This small molecule binds to this protein.
Small molecule (SMILES): [H]/N=C(\N)c1cc(-c2ccccc2)c(CNC(=O)c2ccc3c(c2)CCO3)s1

Sequence of chain 1.A:
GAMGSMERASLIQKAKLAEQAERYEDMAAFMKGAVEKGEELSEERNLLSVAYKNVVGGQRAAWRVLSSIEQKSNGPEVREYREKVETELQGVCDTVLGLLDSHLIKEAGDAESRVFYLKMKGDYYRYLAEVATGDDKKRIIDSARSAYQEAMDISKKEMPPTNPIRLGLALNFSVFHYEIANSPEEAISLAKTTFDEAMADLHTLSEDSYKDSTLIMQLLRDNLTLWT

Binding-site contacts:
Ligand atom N03 contacts residue ILE196 of chain 1.A at 3.9 Å.
Ligand atom C24 contacts residue LYS200 of chain 1.A at 3.4 Å.
Ligand atom C25 contacts residue LYS200 of chain 1.A at 3.3 Å.
Ligand atom O22 contacts residue PHE203 of chain 1.A at 3.2 Å.
Ligand atom N15 contacts residue THR236 of chain 1.A at 3.9 Å.
Ligand atom C21 contacts residue ARG229 of chain 1.A at 3.3 Å.
Ligand atom C23 contacts residue LEU232 of chain 1.A at 3.8 Å (hydrophobic).
Ligand atom N01 contacts residue ILE196 of chain 1.A at 3.9 Å.
Ligand atom O26 contacts residue LYS200 of chain 1.A at 4.0 Å.
Ligand atom C23 contacts residue LYS200 of chain 1.A at 4.4 Å.
Ligand atom C13 contacts residue THR236 of chain 1.A at 4.3 Å.
Ligand atom C02 contacts residue THR236 of chain 1.A at 4.1 Å.
Ligand atom C23 contacts residue PHE203 of chain 1.A at 4.5 Å (hydrophobic).
Ligand atom C19 contacts residue LEU232 of chain 1.A at 3.8 Å (hydrophobic).
Ligand atom C21 contacts residue PHE203 of chain 1.A at 3.7 Å (hydrophobic).
Ligand atom C18 contacts residue LEU232 of chain 1.A at 4.0 Å (hydrophobic).
Ligand atom C04 contacts residue THR236 of chain 1.A at 4.0 Å.
Ligand atom S27 contacts residue THR236 of chain 1.A at 4.1 Å.
Ligand atom C20 contacts residue ARG229 of chain 1.A at 3.4 Å.
Ligand atom N01 contacts residue THR236 of chain 1.A at 4.0 Å.
Ligand atom C17 contacts residue LYS200 of chain 1.A at 4.4 Å.
Ligand atom C24 contacts residue LEU232 of chain 1.A at 4.4 Å (hydrophobic).
Ligand atom C02 contacts residue ILE196 of chain 1.A at 4.0 Å (hydrophobic).
Ligand atom O22 contacts residue LEU232 of chain 1.A at 3.8 Å.
Ligand atom C20 contacts residue LEU232 of chain 1.A at 3.8 Å (hydrophobic).
Ligand atom C21 contacts residue LEU232 of chain 1.A at 3.9 Å (hydrophobic).